Binding-site contacts:
Ligand atom C2 contacts residue GLY345 of chain 1.B at 4.2 Å.
Ligand atom O5 contacts residue ASN350 of chain 1.B at 2.4 Å (h-bond).
Ligand atom C1 contacts residue SER347 of chain 1.B at 3.6 Å.
Ligand atom O5 contacts residue SER347 of chain 1.B at 3.5 Å.
Ligand atom C6 contacts residue SER347 of chain 1.B at 4.4 Å.
Ligand atom C8 contacts residue LEU353 of chain 1.B at 3.0 Å (hydrophobic).
Ligand atom C5 contacts residue SER347 of chain 1.B at 3.8 Å.
Ligand atom C7 contacts residue ASN350 of chain 1.B at 4.0 Å.
Ligand atom C8 contacts residue GLN358 of chain 1.B at 4.5 Å.
Ligand atom C5 contacts residue ASN350 of chain 1.B at 3.7 Å.
Ligand atom C8 contacts residue GLY345 of chain 1.B at 3.2 Å.
Ligand atom O7 contacts residue ASN350 of chain 1.B at 4.1 Å.
Ligand atom N2 contacts residue GLY345 of chain 1.B at 3.2 Å (h-bond).
Ligand atom O3 contacts residue GLY345 of chain 1.B at 4.3 Å.
Ligand atom N2 contacts residue SER352 of chain 1.B at 4.3 Å.
Ligand atom N2 contacts residue ASN350 of chain 1.B at 3.0 Å (h-bond).
Ligand atom C7 contacts residue LEU353 of chain 1.B at 4.2 Å (hydrophobic).
Ligand atom C4 contacts residue ASN350 of chain 1.B at 4.2 Å.
Ligand atom C8 contacts residue ILE354 of chain 1.B at 4.4 Å (hydrophobic).
Ligand atom C3 contacts residue ASN350 of chain 1.B at 3.8 Å.
Ligand atom C1 contacts residue ASN350 of chain 1.B at 1.4 Å.
Ligand atom C7 contacts residue GLY345 of chain 1.B at 3.7 Å.
Ligand atom C8 contacts residue SER352 of chain 1.B at 4.1 Å.
Ligand atom C3 contacts residue GLY345 of chain 1.B at 4.2 Å.
Ligand atom C2 contacts residue ASN350 of chain 1.B at 2.5 Å.

Sequence of chain 1.B:
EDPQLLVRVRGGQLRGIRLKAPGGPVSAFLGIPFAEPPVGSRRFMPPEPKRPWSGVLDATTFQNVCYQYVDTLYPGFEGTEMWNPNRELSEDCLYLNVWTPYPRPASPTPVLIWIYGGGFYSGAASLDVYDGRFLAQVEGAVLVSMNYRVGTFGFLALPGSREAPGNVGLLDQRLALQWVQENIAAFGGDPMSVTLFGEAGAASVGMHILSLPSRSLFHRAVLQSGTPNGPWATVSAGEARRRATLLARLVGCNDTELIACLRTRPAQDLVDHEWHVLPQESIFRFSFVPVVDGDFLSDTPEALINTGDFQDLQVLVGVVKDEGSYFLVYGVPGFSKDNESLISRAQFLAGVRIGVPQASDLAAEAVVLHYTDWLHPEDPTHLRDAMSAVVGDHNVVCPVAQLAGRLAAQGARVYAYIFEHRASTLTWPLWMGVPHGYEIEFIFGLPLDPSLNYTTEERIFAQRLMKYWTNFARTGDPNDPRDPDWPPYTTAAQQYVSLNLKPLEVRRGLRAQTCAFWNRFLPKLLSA

A protein and the small-molecule ligand that binds it are described below.
Small molecule (SMILES): CC(=O)N[C@@H]1[C@@H](O)[C@H](O)[C@@H](CO)O[C@H]1O